This protein binds this small molecule.
Small molecule (SMILES): Nc1nc2c(ncn2[C@@H]2O[C@H](CO[P](=O)(O)O[P](=O)(O)NP(=O)(O)O)[C@@H](O)[C@H]2O)c(=O)[nH]1

Sequence of chain 1.A:
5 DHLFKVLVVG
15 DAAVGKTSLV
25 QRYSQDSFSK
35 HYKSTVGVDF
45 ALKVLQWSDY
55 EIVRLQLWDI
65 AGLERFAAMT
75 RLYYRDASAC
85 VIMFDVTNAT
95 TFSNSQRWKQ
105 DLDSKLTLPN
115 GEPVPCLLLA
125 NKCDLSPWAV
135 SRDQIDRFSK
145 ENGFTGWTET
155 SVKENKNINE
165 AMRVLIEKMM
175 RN

Binding-site contacts:
Ligand atom O2A contacts residue THR21 of chain 1.A at 2.8 Å (h-bond).
Ligand atom O1B contacts residue LYS20 of chain 1.A at 2.6 Å (salt-bridge).
Ligand atom O2G contacts residue THR39 of chain 1.A at 2.6 Å (h-bond).
Ligand atom O2B contacts residue THR39 of chain 1.A at 2.9 Å (h-bond).
Ligand atom O5' contacts residue TYR36 of chain 1.A at 3.0 Å.
Ligand atom PG contacts residue THR39 of chain 1.A at 2.8 Å.
Ligand atom O1A contacts residue LYS37 of chain 1.A at 2.6 Å (salt-bridge).
Ligand atom O3A contacts residue LYS37 of chain 1.A at 2.9 Å (salt-bridge).
Ligand atom PG contacts residue LYS20 of chain 1.A at 3.1 Å.
Ligand atom O5' contacts residue LYS37 of chain 1.A at 3.1 Å (salt-bridge).
Ligand atom C3' contacts residue HIS35 of chain 1.A at 3.2 Å.
Ligand atom O2B contacts residue THR21 of chain 1.A at 3.0 Å (h-bond).
Ligand atom N3B contacts residue MG1 of chain 1.C at 3.0 Å.
Ligand atom N7 contacts residue LYS157 of chain 1.A at 3.1 Å.
Ligand atom O6 contacts residue LYS157 of chain 1.A at 3.0 Å.
Ligand atom O2A contacts residue SER22 of chain 1.A at 3.1 Å (h-bond).
Ligand atom C3' contacts residue TYR36 of chain 1.A at 3.3 Å (hydrophobic).
Ligand atom O4' contacts residue LYS126 of chain 1.A at 3.0 Å (salt-bridge).
Ligand atom O1G contacts residue LYS20 of chain 1.A at 2.2 Å (salt-bridge).
Ligand atom C5' contacts residue GLY19 of chain 1.A at 3.3 Å.
Ligand atom O1G contacts residue ALA17 of chain 1.A at 3.1 Å (h-bond).
Ligand atom O2B contacts residue MG1 of chain 1.C at 1.7 Å.
Ligand atom PA contacts residue LYS37 of chain 1.A at 3.2 Å.
Ligand atom PB contacts residue MG1 of chain 1.C at 2.6 Å.
Ligand atom N3B contacts residue LYS37 of chain 1.A at 3.0 Å (salt-bridge).
Ligand atom PG contacts residue MG1 of chain 1.C at 3.0 Å.
Ligand atom O3G contacts residue THR39 of chain 1.A at 2.4 Å (h-bond).
Ligand atom C4' contacts residue TYR36 of chain 1.A at 2.8 Å (hydrophobic).
Ligand atom O2A contacts residue GLY19 of chain 1.A at 3.2 Å.
Ligand atom O1B contacts residue MG1 of chain 1.C at 3.2 Å.
Ligand atom O3' contacts residue SER22 of chain 1.A at 2.3 Å (h-bond).
Ligand atom O3G contacts residue LYS20 of chain 1.A at 2.8 Å (salt-bridge).
Ligand atom O1B contacts residue GLY19 of chain 1.A at 2.8 Å (h-bond).
Ligand atom O2' contacts residue LYS34 of chain 1.A at 2.6 Å (salt-bridge).
Ligand atom O2' contacts residue HIS35 of chain 1.A at 3.1 Å.
Ligand atom O2' contacts residue TYR36 of chain 1.A at 2.8 Å (h-bond).
Ligand atom O3G contacts residue MG1 of chain 1.C at 1.9 Å.
Ligand atom C2' contacts residue LYS34 of chain 1.A at 2.8 Å.
Ligand atom N3B contacts residue THR39 of chain 1.A at 2.8 Å (h-bond).
Ligand atom O3' contacts residue SER33 of chain 1.A at 3.0 Å (h-bond).